A small-molecule ligand and the protein it binds are described below.
Small molecule (SMILES): CNC(=O)[C@@H]1C[C@H](N2CCc3c(ncnc3OCCC3CC3)C2)CN1C(=O)c1ccc(CN)c(OC)c1

Sequence of chain 1.A:
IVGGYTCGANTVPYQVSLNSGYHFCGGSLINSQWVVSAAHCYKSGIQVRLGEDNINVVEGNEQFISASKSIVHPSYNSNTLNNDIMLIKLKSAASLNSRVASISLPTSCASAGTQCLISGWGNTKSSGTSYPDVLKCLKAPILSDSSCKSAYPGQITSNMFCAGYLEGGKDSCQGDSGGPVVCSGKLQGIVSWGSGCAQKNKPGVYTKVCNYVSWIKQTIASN

Binding-site contacts:
Ligand atom O16 contacts residue SER177 of chain 1.A at 3.2 Å (h-bond).
Ligand atom C25 contacts residue SER192 of chain 1.A at 3.5 Å.
Ligand atom C36 contacts residue THR80 of chain 1.A at 3.7 Å.
Ligand atom C14 contacts residue VAL191 of chain 1.A at 3.6 Å (hydrophobic).
Ligand atom C15 contacts residue SER177 of chain 1.A at 3.5 Å.
Ligand atom O16 contacts residue GLN174 of chain 1.A at 3.3 Å.
Ligand atom C15 contacts residue GLN174 of chain 1.A at 3.7 Å.
Ligand atom C10 contacts residue SER172 of chain 1.A at 3.7 Å.
Ligand atom O16 contacts residue CYS173 of chain 1.A at 3.4 Å (h-bond).
Ligand atom C18 contacts residue GLY194 of chain 1.A at 3.6 Å.
Ligand atom O17 contacts residue GLY196 of chain 1.A at 3.1 Å (h-bond).
Ligand atom C25 contacts residue TRP193 of chain 1.A at 3.5 Å (hydrophobic).
Ligand atom C1 contacts residue SER177 of chain 1.A at 3.3 Å.
Ligand atom C36 contacts residue GLN155 of chain 1.A at 3.5 Å.
Ligand atom C9 contacts residue VAL191 of chain 1.A at 3.6 Å (hydrophobic).
Ligand atom C21 contacts residue GLY175 of chain 1.A at 3.6 Å.
Ligand atom C34 contacts residue ASN79 of chain 1.A at 3.4 Å.
Ligand atom O17 contacts residue GLY194 of chain 1.A at 3.5 Å (h-bond).
Ligand atom N20 contacts residue SER172 of chain 1.A at 2.8 Å (h-bond).
Ligand atom N7 contacts residue GLY175 of chain 1.A at 3.4 Å (h-bond).
Ligand atom C23 contacts residue HIS40 of chain 1.A at 3.6 Å.
Ligand atom C9 contacts residue CYS173 of chain 1.A at 3.7 Å (hydrophobic).
Ligand atom C3 contacts residue HIS40 of chain 1.A at 3.6 Å.
Ligand atom O16 contacts residue GLY175 of chain 1.A at 2.9 Å (h-bond).
Ligand atom C9 contacts residue SER172 of chain 1.A at 3.2 Å.
Ligand atom C37 contacts residue TRP193 of chain 1.A at 3.4 Å (hydrophobic).
Ligand atom C35 contacts residue THR80 of chain 1.A at 3.6 Å.
Ligand atom C35 contacts residue ASN79 of chain 1.A at 3.6 Å.
Ligand atom C26 contacts residue LEU81 of chain 1.A at 3.7 Å (hydrophobic).
Ligand atom N20 contacts residue ASP171 of chain 1.A at 2.8 Å (salt-bridge).
Ligand atom C33 contacts residue ASN79 of chain 1.A at 3.5 Å.
Ligand atom C24 contacts residue LEU81 of chain 1.A at 3.7 Å (hydrophobic).
Ligand atom C18 contacts residue GLY196 of chain 1.A at 3.2 Å.
Ligand atom C19 contacts residue TRP193 of chain 1.A at 3.6 Å (hydrophobic).
Ligand atom O8 contacts residue GLN174 of chain 1.A at 3.2 Å (h-bond).
Ligand atom C19 contacts residue SER172 of chain 1.A at 3.4 Å.
Ligand atom N30 contacts residue SER78 of chain 1.A at 3.5 Å (h-bond).
Ligand atom C14 contacts residue CYS173 of chain 1.A at 3.6 Å (hydrophobic).
Ligand atom O16 contacts residue ASP176 of chain 1.A at 3.5 Å (salt-bridge).
Ligand atom N20 contacts residue GLY196 of chain 1.A at 3.0 Å (h-bond).